The small molecule below binds the protein below.
Small molecule (SMILES): CCc1nc(N)nc(N)c1C#C[C@@H](C)c1cc2c(c(-c3ccc(CN)cc3)c1)OCO2

Sequence of chain 1.A:
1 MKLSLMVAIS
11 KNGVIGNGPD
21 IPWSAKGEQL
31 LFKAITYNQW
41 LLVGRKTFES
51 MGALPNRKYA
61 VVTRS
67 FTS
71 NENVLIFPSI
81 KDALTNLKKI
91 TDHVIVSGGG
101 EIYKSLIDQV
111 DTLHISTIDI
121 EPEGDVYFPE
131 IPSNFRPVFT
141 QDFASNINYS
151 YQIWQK

Binding-site contacts:
Ligand atom N3 contacts residue PHE32 of chain 1.A at 3.9 Å.
Ligand atom CBD contacts residue GLU28 of chain 1.A at 3.5 Å.
Ligand atom NAS contacts residue TRP23 of chain 1.A at 3.1 Å (h-bond).
Ligand atom NAA contacts residue SER116 of chain 1.A at 3.7 Å.
Ligand atom NAE contacts residue TYR103 of chain 1.A at 3.6 Å.
Ligand atom CBC contacts residue GLU28 of chain 1.A at 3.6 Å.
Ligand atom NAA contacts residue ALA8 of chain 1.A at 3.6 Å.
Ligand atom CAH contacts residue NAP1 of chain 1.C at 3.9 Å.
Ligand atom C2 contacts residue VAL7 of chain 1.A at 3.6 Å (hydrophobic).
Ligand atom N1 contacts residue MET6 of chain 1.A at 3.5 Å.
Ligand atom N3 contacts residue GLU28 of chain 1.A at 2.7 Å (salt-bridge).
Ligand atom CAJ contacts residue NAP1 of chain 1.C at 3.3 Å.
Ligand atom C4 contacts residue PHE32 of chain 1.A at 3.9 Å (hydrophobic).
Ligand atom C6 contacts residue NAP1 of chain 1.C at 3.5 Å.
Ligand atom C2 contacts residue ALA8 of chain 1.A at 3.6 Å (hydrophobic).
Ligand atom C4 contacts residue GLU28 of chain 1.A at 3.6 Å.
Ligand atom N1 contacts residue ALA8 of chain 1.A at 3.6 Å.
Ligand atom N1 contacts residue VAL7 of chain 1.A at 3.4 Å.
Ligand atom NAE contacts residue PHE32 of chain 1.A at 3.4 Å.
Ligand atom C5 contacts residue NAP1 of chain 1.C at 3.7 Å.
Ligand atom CAL contacts residue ILE21 of chain 1.A at 3.6 Å (hydrophobic).
Ligand atom C6 contacts residue PHE32 of chain 1.A at 3.4 Å (hydrophobic).
Ligand atom C6 contacts residue MET6 of chain 1.A at 3.8 Å (hydrophobic).
Ligand atom CAR contacts residue TRP23 of chain 1.A at 3.1 Å (hydrophobic).
Ligand atom CBA contacts residue MET51 of chain 1.A at 3.6 Å (hydrophobic).
Ligand atom CAG contacts residue NAP1 of chain 1.C at 3.9 Å.
Ligand atom N1 contacts residue PHE32 of chain 1.A at 3.7 Å.
Ligand atom CBD contacts residue ILE21 of chain 1.A at 3.9 Å (hydrophobic).
Ligand atom NAE contacts residue MET6 of chain 1.A at 3.0 Å (h-bond).
Ligand atom N1 contacts residue NAP1 of chain 1.C at 3.8 Å.
Ligand atom NAE contacts residue NAP1 of chain 1.C at 3.6 Å.
Ligand atom OAY contacts residue LEU54 of chain 1.A at 3.9 Å.
Ligand atom NAA contacts residue GLU28 of chain 1.A at 2.7 Å (salt-bridge).
Ligand atom C2 contacts residue GLU28 of chain 1.A at 3.5 Å.
Ligand atom N3 contacts residue ALA8 of chain 1.A at 3.8 Å.
Ligand atom NAA contacts residue VAL7 of chain 1.A at 3.3 Å (h-bond).
Ligand atom CAO contacts residue ILE21 of chain 1.A at 3.8 Å (hydrophobic).
Ligand atom C5 contacts residue PHE32 of chain 1.A at 3.6 Å (hydrophobic).
Ligand atom NAS contacts residue ILE21 of chain 1.A at 2.9 Å (h-bond).
Ligand atom CAJ contacts residue THR47 of chain 1.A at 3.8 Å.